Binding-site contacts:
Ligand atom C6 contacts residue SER102 of chain 3.B at 3.6 Å.
Ligand atom C5 contacts residue SER102 of chain 3.B at 3.5 Å.
Ligand atom C2 contacts residue ASN100 of chain 3.B at 2.5 Å.
Ligand atom O5 contacts residue SER102 of chain 3.B at 3.2 Å (h-bond).
Ligand atom C3 contacts residue ASN100 of chain 3.B at 3.8 Å.
Ligand atom C8 contacts residue ASN100 of chain 3.B at 3.5 Å.
Ligand atom N2 contacts residue ASN100 of chain 3.B at 2.9 Å (h-bond).
Ligand atom C4 contacts residue ASN100 of chain 3.B at 4.2 Å.
Ligand atom C1 contacts residue SER102 of chain 3.B at 3.8 Å.
Ligand atom C5 contacts residue ASN100 of chain 3.B at 3.7 Å.
Ligand atom C1 contacts residue ASN100 of chain 3.B at 1.4 Å.
Ligand atom C7 contacts residue ASN100 of chain 3.B at 3.6 Å.
Ligand atom O6 contacts residue SER102 of chain 3.B at 4.1 Å.
Ligand atom O7 contacts residue ASN100 of chain 3.B at 4.5 Å.
Ligand atom O5 contacts residue ASN100 of chain 3.B at 2.4 Å (h-bond).

Sequence of chain 3.B:
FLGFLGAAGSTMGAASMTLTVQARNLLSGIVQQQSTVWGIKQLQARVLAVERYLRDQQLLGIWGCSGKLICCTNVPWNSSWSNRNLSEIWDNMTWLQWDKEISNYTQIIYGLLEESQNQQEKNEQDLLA

A small-molecule ligand and the protein it binds are described below.
Small molecule (SMILES): CC(=O)N[C@@H]1[C@@H](O)[C@H](O)[C@@H](CO)O[C@H]1O